Binding-site contacts:
Ligand atom C7 contacts residue NAP1 of chain 1.Q at 4.0 Å.
Ligand atom C3 contacts residue ALA224 of chain 1.D at 3.7 Å (hydrophobic).
Ligand atom C1 contacts residue TYR183 of chain 1.D at 3.2 Å (hydrophobic).
Ligand atom C6 contacts residue NAP1 of chain 1.Q at 3.9 Å.
Ligand atom C contacts residue NAP1 of chain 1.Q at 3.3 Å.
Ligand atom O contacts residue MET186 of chain 1.D at 4.3 Å.
Ligand atom C1 contacts residue NAP1 of chain 1.Q at 3.6 Å.
Ligand atom C8 contacts residue MET186 of chain 1.D at 3.8 Å (hydrophobic).
Ligand atom C2 contacts residue NAP1 of chain 1.Q at 3.4 Å.
Ligand atom C4 contacts residue NAP1 of chain 1.Q at 3.3 Å.
Ligand atom O contacts residue NAP1 of chain 1.Q at 2.5 Å (h-bond).
Ligand atom C9 contacts residue ALA123 of chain 1.D at 4.0 Å (hydrophobic).
Ligand atom C2 contacts residue TYR183 of chain 1.D at 3.9 Å (hydrophobic).
Ligand atom C8 contacts residue ALA121 of chain 1.D at 3.8 Å (hydrophobic).
Ligand atom C8 contacts residue PHE122 of chain 1.D at 3.8 Å (hydrophobic).
Ligand atom C7 contacts residue ALA121 of chain 1.D at 4.0 Å (hydrophobic).
Ligand atom C3 contacts residue NAP1 of chain 1.Q at 3.0 Å.
Ligand atom O1 contacts residue NAP1 of chain 1.Q at 3.2 Å.
Ligand atom C1 contacts residue TYR173 of chain 1.D at 3.9 Å (hydrophobic).
Ligand atom C3 contacts residue VAL227 of chain 1.D at 4.3 Å (hydrophobic).
Ligand atom C9 contacts residue MET186 of chain 1.D at 3.6 Å (hydrophobic).
Ligand atom C11 contacts residue VAL227 of chain 1.D at 3.5 Å (hydrophobic).
Ligand atom O1 contacts residue SER223 of chain 1.D at 3.6 Å.
Ligand atom C10 contacts residue MET186 of chain 1.D at 4.1 Å (hydrophobic).
Ligand atom C7 contacts residue SER223 of chain 1.D at 3.4 Å.
Ligand atom C9 contacts residue LEU128 of chain 1.D at 4.1 Å (hydrophobic).
Ligand atom F contacts residue NAP1 of chain 1.Q at 3.3 Å.
Ligand atom F contacts residue TYR173 of chain 1.D at 3.4 Å.
Ligand atom O contacts residue LYS190 of chain 1.D at 3.8 Å.
Ligand atom O contacts residue TYR183 of chain 1.D at 2.5 Å (h-bond).
Ligand atom C6 contacts residue SER223 of chain 1.D at 3.5 Å.
Ligand atom C contacts residue TYR183 of chain 1.D at 3.2 Å (hydrophobic).
Ligand atom C11 contacts residue SER223 of chain 1.D at 4.2 Å.
Ligand atom C8 contacts residue SER223 of chain 1.D at 4.2 Å.
Ligand atom C4 contacts residue ALA224 of chain 1.D at 3.6 Å (hydrophobic).
Ligand atom C3 contacts residue PHE230 of chain 1.D at 4.0 Å (hydrophobic).
Ligand atom F contacts residue PHE230 of chain 1.D at 4.2 Å.
Ligand atom C5 contacts residue NAP1 of chain 1.Q at 3.2 Å.
Ligand atom C10 contacts residue VAL227 of chain 1.D at 3.7 Å (hydrophobic).
Ligand atom C10 contacts residue LEU128 of chain 1.D at 3.9 Å (hydrophobic).

Sequence of chain 1.D:
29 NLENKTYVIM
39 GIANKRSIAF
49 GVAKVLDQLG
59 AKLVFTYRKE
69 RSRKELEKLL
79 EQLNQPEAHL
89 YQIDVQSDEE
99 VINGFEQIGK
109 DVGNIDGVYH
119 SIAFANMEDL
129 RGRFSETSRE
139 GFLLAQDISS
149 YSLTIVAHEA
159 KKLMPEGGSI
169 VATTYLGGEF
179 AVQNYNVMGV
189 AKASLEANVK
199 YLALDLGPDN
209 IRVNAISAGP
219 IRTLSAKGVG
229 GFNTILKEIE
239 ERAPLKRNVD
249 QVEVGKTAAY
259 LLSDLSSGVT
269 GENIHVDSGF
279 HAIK

This protein binds this small molecule.
Small molecule (SMILES): Oc1cc(F)ccc1Oc1ccccc1